Sequence of chain 1.A:
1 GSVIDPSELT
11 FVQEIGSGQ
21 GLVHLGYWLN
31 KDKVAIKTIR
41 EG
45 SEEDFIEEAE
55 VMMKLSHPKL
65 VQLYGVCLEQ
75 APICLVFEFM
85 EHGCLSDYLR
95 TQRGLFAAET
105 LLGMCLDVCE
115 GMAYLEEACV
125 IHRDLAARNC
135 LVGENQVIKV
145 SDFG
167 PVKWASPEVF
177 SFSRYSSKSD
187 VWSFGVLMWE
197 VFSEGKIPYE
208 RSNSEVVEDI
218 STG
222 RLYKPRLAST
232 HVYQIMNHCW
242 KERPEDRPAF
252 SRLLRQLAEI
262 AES

Binding-site contacts:
Ligand atom CAF contacts residue PHE83 of chain 1.A at 3.7 Å (hydrophobic).
Ligand atom CBE contacts residue ILE15 of chain 1.A at 3.7 Å (hydrophobic).
Ligand atom CAF contacts residue MET84 of chain 1.A at 3.3 Å (hydrophobic).
Ligand atom CAR contacts residue VAL23 of chain 1.A at 3.8 Å (hydrophobic).
Ligand atom CAC contacts residue GLY87 of chain 1.A at 3.4 Å.
Ligand atom CAL contacts residue ILE15 of chain 1.A at 3.5 Å (hydrophobic).
Ligand atom CAT contacts residue ALA35 of chain 1.A at 3.7 Å (hydrophobic).
Ligand atom NAV contacts residue GLU82 of chain 1.A at 2.9 Å (salt-bridge).
Ligand atom CBB contacts residue GLY87 of chain 1.A at 3.4 Å.
Ligand atom CAY contacts residue PHE81 of chain 1.A at 3.6 Å (hydrophobic).
Ligand atom CAD contacts residue ILE15 of chain 1.A at 3.6 Å (hydrophobic).
Ligand atom NAU contacts residue GLU82 of chain 1.A at 3.4 Å (salt-bridge).
Ligand atom CAI contacts residue ILE15 of chain 1.A at 3.7 Å (hydrophobic).
Ligand atom CAL contacts residue GLY16 of chain 1.A at 3.7 Å.
Ligand atom CAY contacts residue LEU135 of chain 1.A at 3.6 Å (hydrophobic).
Ligand atom CAF contacts residue GLY87 of chain 1.A at 3.5 Å.
Ligand atom CAH contacts residue LEU135 of chain 1.A at 3.7 Å (hydrophobic).
Ligand atom CAX contacts residue LEU135 of chain 1.A at 3.5 Å (hydrophobic).
Ligand atom NAG contacts residue MET84 of chain 1.A at 2.8 Å (h-bond).
Ligand atom CAE contacts residue GLY87 of chain 1.A at 3.8 Å.
Ligand atom CBB contacts residue HIS86 of chain 1.A at 3.5 Å.
Ligand atom CAX contacts residue ALA35 of chain 1.A at 3.6 Å (hydrophobic).
Ligand atom CBD contacts residue GLU85 of chain 1.A at 3.8 Å.
Ligand atom CAW contacts residue LEU135 of chain 1.A at 3.6 Å (hydrophobic).
Ligand atom CBB contacts residue GLU85 of chain 1.A at 3.5 Å.
Ligand atom NAU contacts residue ALA35 of chain 1.A at 3.5 Å.
Ligand atom NAV contacts residue ALA35 of chain 1.A at 3.4 Å.
Ligand atom NAG contacts residue PHE83 of chain 1.A at 3.5 Å.
Ligand atom OAJ contacts residue ILE15 of chain 1.A at 3.8 Å.
Ligand atom CAT contacts residue LEU135 of chain 1.A at 3.6 Å (hydrophobic).
Ligand atom CBE contacts residue PHE83 of chain 1.A at 3.8 Å (hydrophobic).
Ligand atom CAE contacts residue ILE15 of chain 1.A at 3.5 Å (hydrophobic).
Ligand atom CAC contacts residue PHE83 of chain 1.A at 3.6 Å (hydrophobic).
Ligand atom CAF contacts residue ILE15 of chain 1.A at 3.8 Å (hydrophobic).
Ligand atom NAV contacts residue LEU135 of chain 1.A at 3.8 Å.
Ligand atom NAV contacts residue MET84 of chain 1.A at 3.7 Å.
Ligand atom CAC contacts residue MET84 of chain 1.A at 3.3 Å (hydrophobic).
Ligand atom CAW contacts residue ALA35 of chain 1.A at 3.8 Å (hydrophobic).
Ligand atom NAU contacts residue MET84 of chain 1.A at 3.1 Å (h-bond).
Ligand atom CAB contacts residue GLY87 of chain 1.A at 3.7 Å.

A protein and the small-molecule ligand that binds it are described below.
Small molecule (SMILES): CCC(O)(CC)c1cc(OCCN2CCOCC2)c2cc(-c3n[nH]c4ccsc34)[nH]c2c1